A small-molecule ligand and the protein it binds are described below.
Small molecule (SMILES): CC(=O)N[C@H]1[C@H](O[C@H]2[C@H](O)[C@@H](NC(C)=O)CO[C@@H]2CO)O[C@H](CO)[C@@H](O)[C@@H]1O

Binding-site contacts:
Ligand atom C7 contacts residue THR181 of chain 1.B at 3.8 Å.
Ligand atom N2 contacts residue VAL157 of chain 1.B at 4.0 Å.
Ligand atom C4 contacts residue ASN156 of chain 1.B at 4.3 Å.
Ligand atom C1 contacts residue ASN180 of chain 1.B at 1.4 Å.
Ligand atom C6 contacts residue TYR155 of chain 1.B at 3.4 Å (hydrophobic).
Ligand atom C4 contacts residue ASN180 of chain 1.B at 4.2 Å.
Ligand atom C8 contacts residue THR181 of chain 1.B at 3.8 Å.
Ligand atom C8 contacts residue HIS232 of chain 1.B at 3.9 Å.
Ligand atom C2 contacts residue ASN180 of chain 1.B at 2.5 Å.
Ligand atom C7 contacts residue THR182 of chain 1.B at 3.8 Å.
Ligand atom O3 contacts residue ASN156 of chain 1.B at 3.7 Å.
Ligand atom C1 contacts residue THR158 of chain 1.B at 3.9 Å.
Ligand atom C5 contacts residue ASN180 of chain 1.B at 3.6 Å.
Ligand atom O3 contacts residue TYR155 of chain 1.B at 3.4 Å (h-bond).
Ligand atom C5 contacts residue THR158 of chain 1.B at 3.7 Å.
Ligand atom C2 contacts residue ASN156 of chain 1.B at 3.8 Å.
Ligand atom O7 contacts residue ASN180 of chain 1.B at 3.6 Å.
Ligand atom O5 contacts residue ASN180 of chain 1.B at 2.3 Å (h-bond).
Ligand atom N2 contacts residue ASN156 of chain 1.B at 3.4 Å (h-bond).
Ligand atom O4 contacts residue ASN156 of chain 1.B at 4.4 Å.
Ligand atom N2 contacts residue ASN180 of chain 1.B at 3.0 Å (h-bond).
Ligand atom O7 contacts residue THR181 of chain 1.B at 3.2 Å.
Ligand atom C7 contacts residue ASN180 of chain 1.B at 3.5 Å.
Ligand atom C8 contacts residue ASN180 of chain 1.B at 3.5 Å.
Ligand atom O6 contacts residue TYR155 of chain 1.B at 2.7 Å (h-bond).
Ligand atom C1 contacts residue ASN156 of chain 1.B at 4.2 Å.
Ligand atom C8 contacts residue THR182 of chain 1.B at 3.5 Å.
Ligand atom C3 contacts residue ASN180 of chain 1.B at 3.8 Å.
Ligand atom O5 contacts residue THR158 of chain 1.B at 4.0 Å.
Ligand atom C8 contacts residue VAL157 of chain 1.B at 3.7 Å (hydrophobic).
Ligand atom C3 contacts residue ASN156 of chain 1.B at 3.2 Å.
Ligand atom O5 contacts residue TYR155 of chain 1.B at 4.1 Å.
Ligand atom O7 contacts residue THR182 of chain 1.B at 3.3 Å (h-bond).
Ligand atom C5 contacts residue TYR155 of chain 1.B at 4.4 Å (hydrophobic).

Sequence of chain 1.B:
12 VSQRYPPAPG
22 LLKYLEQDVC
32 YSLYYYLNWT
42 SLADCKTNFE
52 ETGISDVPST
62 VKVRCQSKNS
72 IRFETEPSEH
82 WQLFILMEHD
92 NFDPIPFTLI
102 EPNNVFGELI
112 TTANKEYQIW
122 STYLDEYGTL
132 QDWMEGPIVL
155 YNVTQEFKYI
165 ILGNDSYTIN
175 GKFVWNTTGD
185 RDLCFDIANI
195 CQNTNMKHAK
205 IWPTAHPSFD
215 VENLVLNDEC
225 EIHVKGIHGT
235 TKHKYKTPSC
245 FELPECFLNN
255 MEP